A protein and the small-molecule ligand that binds it are described below.
Small molecule (SMILES): CN(C(=O)[C@H]1CCNC1)c1ccccc1

Sequence of chain 1.A:
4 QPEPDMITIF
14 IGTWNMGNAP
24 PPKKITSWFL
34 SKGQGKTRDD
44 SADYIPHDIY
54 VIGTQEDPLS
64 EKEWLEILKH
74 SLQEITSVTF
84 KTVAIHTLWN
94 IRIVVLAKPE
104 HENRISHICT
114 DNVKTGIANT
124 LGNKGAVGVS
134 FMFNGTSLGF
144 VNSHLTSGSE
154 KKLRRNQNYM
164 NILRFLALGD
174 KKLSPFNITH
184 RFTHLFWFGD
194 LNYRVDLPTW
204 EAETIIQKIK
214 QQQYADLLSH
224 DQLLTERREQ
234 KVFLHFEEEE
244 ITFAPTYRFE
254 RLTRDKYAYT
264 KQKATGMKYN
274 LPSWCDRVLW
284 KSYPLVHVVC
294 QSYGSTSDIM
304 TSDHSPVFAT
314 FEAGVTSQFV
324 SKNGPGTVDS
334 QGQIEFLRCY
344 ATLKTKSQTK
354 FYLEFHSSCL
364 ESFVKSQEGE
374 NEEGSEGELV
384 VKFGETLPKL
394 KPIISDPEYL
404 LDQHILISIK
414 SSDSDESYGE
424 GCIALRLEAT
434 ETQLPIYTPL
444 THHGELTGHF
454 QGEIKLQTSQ

Binding-site contacts:
Ligand atom C6 contacts residue ARG230 of chain 1.A at 4.1 Å.
Ligand atom C4 contacts residue GLU240 of chain 1.A at 2.9 Å.
Ligand atom C12 contacts residue ARG230 of chain 1.A at 4.3 Å.
Ligand atom N2 contacts residue PHE239 of chain 1.A at 3.3 Å (h-bond).
Ligand atom C7 contacts residue ARG231 of chain 1.A at 4.3 Å.
Ligand atom C10 contacts residue LEU227 of chain 1.A at 3.9 Å (hydrophobic).
Ligand atom C4 contacts residue PHE239 of chain 1.A at 4.0 Å (hydrophobic).
Ligand atom C3 contacts residue PHE239 of chain 1.A at 4.0 Å (hydrophobic).
Ligand atom C6 contacts residue PHE239 of chain 1.A at 3.5 Å (hydrophobic).
Ligand atom C12 contacts residue ARG231 of chain 1.A at 4.5 Å.
Ligand atom C10 contacts residue ARG231 of chain 1.A at 3.8 Å.
Ligand atom C3 contacts residue ARG230 of chain 1.A at 4.0 Å.
Ligand atom C9 contacts residue ARG230 of chain 1.A at 4.2 Å.
Ligand atom C5 contacts residue GLU240 of chain 1.A at 3.0 Å.
Ligand atom C5 contacts residue PHE239 of chain 1.A at 4.1 Å (hydrophobic).
Ligand atom N2 contacts residue HIS238 of chain 1.A at 4.3 Å.
Ligand atom C11 contacts residue ARG230 of chain 1.A at 3.6 Å.
Ligand atom C9 contacts residue ARG231 of chain 1.A at 3.4 Å.
Ligand atom C1 contacts residue ARG231 of chain 1.A at 3.8 Å.
Ligand atom C9 contacts residue LEU227 of chain 1.A at 4.3 Å (hydrophobic).
Ligand atom C10 contacts residue ARG230 of chain 1.A at 3.8 Å.
Ligand atom C8 contacts residue ARG230 of chain 1.A at 4.5 Å.
Ligand atom C8 contacts residue ARG231 of chain 1.A at 3.7 Å.
Ligand atom C3 contacts residue GLU240 of chain 1.A at 4.4 Å.
Ligand atom N2 contacts residue GLU240 of chain 1.A at 3.5 Å (salt-bridge).
Ligand atom C11 contacts residue ARG231 of chain 1.A at 3.6 Å.